Binding-site contacts:
Ligand atom C6 contacts residue NAG1 of chain 1.M at 3.9 Å.
Ligand atom O4 contacts residue NAG1 of chain 1.M at 2.5 Å.
Ligand atom C2 contacts residue ASN350 of chain 1.A at 2.5 Å.
Ligand atom O4 contacts residue GLY345 of chain 1.A at 4.2 Å.
Ligand atom C1 contacts residue SER347 of chain 1.A at 4.0 Å.
Ligand atom C5 contacts residue ASN350 of chain 1.A at 3.6 Å.
Ligand atom N2 contacts residue ASN350 of chain 1.A at 3.0 Å (h-bond).
Ligand atom C4 contacts residue ASN350 of chain 1.A at 4.2 Å.
Ligand atom O5 contacts residue ASN350 of chain 1.A at 2.3 Å (h-bond).
Ligand atom C4 contacts residue NAG1 of chain 1.M at 3.0 Å.
Ligand atom C3 contacts residue GLY345 of chain 1.A at 4.3 Å.
Ligand atom C5 contacts residue SER347 of chain 1.A at 3.7 Å.
Ligand atom O5 contacts residue SER347 of chain 1.A at 3.6 Å (h-bond).
Ligand atom N2 contacts residue GLY345 of chain 1.A at 4.4 Å.
Ligand atom O3 contacts residue NAG1 of chain 1.M at 3.4 Å (h-bond).
Ligand atom C1 contacts residue ASN350 of chain 1.A at 1.4 Å.
Ligand atom C5 contacts residue NAG1 of chain 1.M at 4.0 Å.
Ligand atom O7 contacts residue ASN350 of chain 1.A at 4.5 Å.
Ligand atom C7 contacts residue ASN350 of chain 1.A at 3.6 Å.
Ligand atom C3 contacts residue NAG1 of chain 1.M at 4.0 Å.
Ligand atom C3 contacts residue ASN350 of chain 1.A at 3.8 Å.
Ligand atom C6 contacts residue SER347 of chain 1.A at 4.1 Å.
Ligand atom C8 contacts residue ASN350 of chain 1.A at 3.9 Å.

The small molecule below binds the protein below.
Small molecule (SMILES): CC(=O)N[C@@H]1[C@@H](O)[C@H](O)[C@@H](CO)O[C@H]1O

Sequence of chain 1.A:
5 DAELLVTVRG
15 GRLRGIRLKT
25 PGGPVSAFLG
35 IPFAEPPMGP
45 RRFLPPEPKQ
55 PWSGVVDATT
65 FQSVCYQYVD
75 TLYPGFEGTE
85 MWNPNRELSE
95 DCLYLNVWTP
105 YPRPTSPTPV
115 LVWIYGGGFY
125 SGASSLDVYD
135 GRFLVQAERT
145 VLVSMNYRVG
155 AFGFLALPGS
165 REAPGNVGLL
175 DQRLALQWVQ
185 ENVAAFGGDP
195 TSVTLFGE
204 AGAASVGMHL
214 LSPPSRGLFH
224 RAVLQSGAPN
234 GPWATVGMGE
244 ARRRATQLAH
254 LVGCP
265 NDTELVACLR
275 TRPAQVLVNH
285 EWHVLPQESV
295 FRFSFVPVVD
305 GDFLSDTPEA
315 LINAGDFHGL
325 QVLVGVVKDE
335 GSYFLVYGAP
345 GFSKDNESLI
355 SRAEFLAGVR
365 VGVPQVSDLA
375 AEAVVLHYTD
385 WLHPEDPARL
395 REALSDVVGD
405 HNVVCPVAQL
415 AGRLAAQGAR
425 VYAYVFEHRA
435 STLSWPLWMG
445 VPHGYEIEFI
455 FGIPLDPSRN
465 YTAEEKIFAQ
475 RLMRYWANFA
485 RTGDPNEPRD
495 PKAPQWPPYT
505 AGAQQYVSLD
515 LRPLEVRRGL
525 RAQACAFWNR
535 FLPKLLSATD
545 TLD